This small molecule binds to this protein.
Small molecule (SMILES): CO[C@H]1O[C@H](CO[C@H]2O[C@H](CO)[C@@H](O)[C@H](O)[C@@H]2O)[C@@H](O)[C@H](O[C@H]2O[C@H](CO)[C@@H](O)[C@H](O)[C@@H]2O)[C@@H]1CCO

Sequence of chain 2.B:
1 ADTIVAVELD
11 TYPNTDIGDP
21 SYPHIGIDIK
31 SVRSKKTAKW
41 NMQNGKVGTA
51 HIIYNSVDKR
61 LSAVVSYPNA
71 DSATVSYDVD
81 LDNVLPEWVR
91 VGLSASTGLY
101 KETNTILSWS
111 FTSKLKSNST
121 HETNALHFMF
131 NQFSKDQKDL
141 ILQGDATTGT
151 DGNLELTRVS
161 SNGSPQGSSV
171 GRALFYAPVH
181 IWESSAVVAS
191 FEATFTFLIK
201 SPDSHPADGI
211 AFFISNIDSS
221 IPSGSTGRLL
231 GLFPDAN

Binding-site contacts:
Ligand atom C3 contacts residue PRO13 of chain 2.B at 3.6 Å (hydrophobic).
Ligand atom C4 contacts residue ASP208 of chain 2.B at 3.3 Å.
Ligand atom C4 contacts residue ARG228 of chain 2.B at 3.7 Å.
Ligand atom O4 contacts residue TYR12 of chain 2.B at 2.6 Å (h-bond).
Ligand atom O6 contacts residue ALA207 of chain 2.B at 3.3 Å.
Ligand atom C4 contacts residue GLY227 of chain 2.B at 3.9 Å.
Ligand atom O6 contacts residue LEU99 of chain 2.B at 3.0 Å (h-bond).
Ligand atom C4 contacts residue TYR12 of chain 2.B at 3.7 Å (hydrophobic).
Ligand atom O2 contacts residue GLY98 of chain 2.B at 3.5 Å.
Ligand atom C6 contacts residue TYR100 of chain 2.B at 3.9 Å (hydrophobic).
Ligand atom O3 contacts residue GLY227 of chain 2.B at 3.7 Å.
Ligand atom O4 contacts residue ASP16 of chain 2.B at 3.1 Å (salt-bridge).
Ligand atom C3 contacts residue ARG228 of chain 2.B at 3.9 Å.
Ligand atom O4 contacts residue THR15 of chain 2.B at 2.9 Å (h-bond).
Ligand atom O8 contacts residue ASP16 of chain 2.B at 2.6 Å (salt-bridge).
Ligand atom C4 contacts residue THR15 of chain 2.B at 3.6 Å.
Ligand atom O5 contacts residue LEU99 of chain 2.B at 2.9 Å (h-bond).
Ligand atom O3 contacts residue ARG228 of chain 2.B at 2.9 Å (salt-bridge).
Ligand atom O3 contacts residue TYR12 of chain 2.B at 3.3 Å (h-bond).
Ligand atom O4 contacts residue ARG228 of chain 2.B at 3.4 Å (salt-bridge).
Ligand atom O3 contacts residue PRO13 of chain 2.B at 2.7 Å (h-bond).
Ligand atom C8 contacts residue ASP16 of chain 2.B at 3.8 Å.
Ligand atom C6 contacts residue LEU99 of chain 2.B at 3.9 Å (hydrophobic).
Ligand atom C1 contacts residue TYR12 of chain 2.B at 3.6 Å (hydrophobic).
Ligand atom C6 contacts residue TYR12 of chain 2.B at 3.8 Å (hydrophobic).
Ligand atom O6 contacts residue GLY98 of chain 2.B at 3.4 Å.
Ligand atom C2 contacts residue TYR12 of chain 2.B at 3.5 Å (hydrophobic).
Ligand atom O4 contacts residue TYR12 of chain 2.B at 3.6 Å.
Ligand atom C6 contacts residue ALA207 of chain 2.B at 3.8 Å (hydrophobic).
Ligand atom O3 contacts residue ASN14 of chain 2.B at 3.4 Å.
Ligand atom C6 contacts residue ASP208 of chain 2.B at 3.6 Å.
Ligand atom O3 contacts residue THR15 of chain 2.B at 3.0 Å (h-bond).
Ligand atom O4 contacts residue ASP208 of chain 2.B at 2.5 Å (salt-bridge).
Ligand atom O4 contacts residue ASN14 of chain 2.B at 3.1 Å (h-bond).
Ligand atom O6 contacts residue TYR100 of chain 2.B at 3.1 Å (h-bond).
Ligand atom C1 contacts residue LEU99 of chain 2.B at 3.8 Å (hydrophobic).
Ligand atom O8 contacts residue ARG228 of chain 2.B at 3.4 Å (salt-bridge).
Ligand atom O2 contacts residue GLY227 of chain 2.B at 3.7 Å.
Ligand atom C6 contacts residue LEU99 of chain 2.B at 3.8 Å (hydrophobic).
Ligand atom O6 contacts residue ASP208 of chain 2.B at 2.8 Å (salt-bridge).